The small molecule below binds the protein below.
Small molecule (SMILES): CC(=O)N[C@@H]1[C@@H](O)[C@H](O)[C@@H](CO)O[C@H]1O

Sequence of chain 28.K:
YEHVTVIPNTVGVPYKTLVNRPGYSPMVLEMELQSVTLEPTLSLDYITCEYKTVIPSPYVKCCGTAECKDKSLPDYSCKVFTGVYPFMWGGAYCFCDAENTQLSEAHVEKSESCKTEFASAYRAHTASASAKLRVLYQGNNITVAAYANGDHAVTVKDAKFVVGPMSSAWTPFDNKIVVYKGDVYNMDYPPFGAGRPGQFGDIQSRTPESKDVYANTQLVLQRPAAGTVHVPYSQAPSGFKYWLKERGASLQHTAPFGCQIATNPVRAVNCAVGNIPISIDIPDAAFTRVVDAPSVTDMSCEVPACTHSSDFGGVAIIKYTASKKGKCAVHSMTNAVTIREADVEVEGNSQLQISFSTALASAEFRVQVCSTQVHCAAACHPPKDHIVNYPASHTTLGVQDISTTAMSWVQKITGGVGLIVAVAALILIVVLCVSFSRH

Binding-site contacts:
Ligand atom C2 contacts residue ASN259 of chain 28.L at 2.4 Å.
Ligand atom O7 contacts residue LYS181 of chain 28.K at 4.3 Å.
Ligand atom O5 contacts residue ASN259 of chain 28.L at 2.3 Å (h-bond).
Ligand atom C3 contacts residue ASN259 of chain 28.L at 3.8 Å.
Ligand atom C4 contacts residue ASN259 of chain 28.L at 4.2 Å.
Ligand atom O6 contacts residue ASN259 of chain 28.L at 4.2 Å.
Ligand atom O7 contacts residue THR116 of chain 28.K at 3.9 Å.
Ligand atom C5 contacts residue ASN259 of chain 28.L at 3.7 Å.
Ligand atom O7 contacts residue ASN259 of chain 28.L at 2.9 Å (h-bond).
Ligand atom C8 contacts residue ASN259 of chain 28.L at 4.4 Å.
Ligand atom C7 contacts residue ASN259 of chain 28.L at 3.1 Å.
Ligand atom C8 contacts residue LYS181 of chain 28.K at 4.3 Å.
Ligand atom N2 contacts residue ASN259 of chain 28.L at 2.9 Å (h-bond).
Ligand atom C1 contacts residue ASN259 of chain 28.L at 1.4 Å.

Sequence of chain 28.L:
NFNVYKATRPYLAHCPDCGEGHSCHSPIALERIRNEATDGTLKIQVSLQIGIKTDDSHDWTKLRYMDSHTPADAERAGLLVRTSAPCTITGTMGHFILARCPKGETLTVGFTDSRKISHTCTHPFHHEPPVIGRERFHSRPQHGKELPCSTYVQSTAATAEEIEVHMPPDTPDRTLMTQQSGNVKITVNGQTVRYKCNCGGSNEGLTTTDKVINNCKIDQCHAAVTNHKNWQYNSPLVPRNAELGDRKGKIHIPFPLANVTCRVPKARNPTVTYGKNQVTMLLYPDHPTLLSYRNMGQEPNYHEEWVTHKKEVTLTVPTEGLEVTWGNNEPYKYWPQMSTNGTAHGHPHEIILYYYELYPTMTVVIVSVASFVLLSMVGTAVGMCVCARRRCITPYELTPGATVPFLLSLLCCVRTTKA